Binding-site contacts:
Ligand atom O7 contacts residue SER276 of chain 1.A at 4.2 Å.
Ligand atom O5 contacts residue ASN236 of chain 1.A at 2.4 Å (h-bond).
Ligand atom C3 contacts residue THR238 of chain 1.A at 4.2 Å.
Ligand atom C8 contacts residue SER276 of chain 1.A at 3.5 Å.
Ligand atom C8 contacts residue ASN236 of chain 1.A at 3.2 Å.
Ligand atom C8 contacts residue GLY237 of chain 1.A at 4.4 Å.
Ligand atom O7 contacts residue ASN236 of chain 1.A at 3.4 Å (h-bond).
Ligand atom N2 contacts residue THR238 of chain 1.A at 3.8 Å.
Ligand atom C8 contacts residue TRP98 of chain 1.A at 3.7 Å (hydrophobic).
Ligand atom C2 contacts residue ASN236 of chain 1.A at 2.5 Å.
Ligand atom C1 contacts residue ASN236 of chain 1.A at 1.5 Å.
Ligand atom C5 contacts residue ASN236 of chain 1.A at 3.7 Å.
Ligand atom C7 contacts residue THR238 of chain 1.A at 4.2 Å.
Ligand atom N2 contacts residue ASN236 of chain 1.A at 2.9 Å (h-bond).
Ligand atom C4 contacts residue ASN236 of chain 1.A at 4.3 Å.
Ligand atom C1 contacts residue THR238 of chain 1.A at 3.9 Å.
Ligand atom C2 contacts residue THR238 of chain 1.A at 4.2 Å.
Ligand atom O7 contacts residue THR238 of chain 1.A at 4.3 Å.
Ligand atom C8 contacts residue THR238 of chain 1.A at 3.5 Å.
Ligand atom C7 contacts residue SER276 of chain 1.A at 4.3 Å.
Ligand atom C7 contacts residue ASN236 of chain 1.A at 3.3 Å.
Ligand atom C3 contacts residue ASN236 of chain 1.A at 3.8 Å.

Sequence of chain 1.A:
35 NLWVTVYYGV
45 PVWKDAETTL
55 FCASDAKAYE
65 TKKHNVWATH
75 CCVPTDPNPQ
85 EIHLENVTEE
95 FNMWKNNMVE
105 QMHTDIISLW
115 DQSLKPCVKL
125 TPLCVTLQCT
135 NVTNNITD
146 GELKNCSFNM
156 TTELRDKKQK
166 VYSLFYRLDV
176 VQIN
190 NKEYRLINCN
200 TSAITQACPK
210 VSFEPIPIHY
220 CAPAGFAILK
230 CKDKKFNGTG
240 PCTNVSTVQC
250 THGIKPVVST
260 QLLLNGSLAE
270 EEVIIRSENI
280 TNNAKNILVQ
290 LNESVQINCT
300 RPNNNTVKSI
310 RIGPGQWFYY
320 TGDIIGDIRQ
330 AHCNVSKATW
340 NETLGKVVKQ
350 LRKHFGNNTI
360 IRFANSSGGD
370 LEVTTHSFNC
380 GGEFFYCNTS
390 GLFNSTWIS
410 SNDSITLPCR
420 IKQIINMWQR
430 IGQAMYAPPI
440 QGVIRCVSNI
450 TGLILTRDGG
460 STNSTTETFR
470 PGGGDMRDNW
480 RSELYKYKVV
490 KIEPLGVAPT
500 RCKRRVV

The small molecule below binds the protein below.
Small molecule (SMILES): CC(=O)N[C@H]1[C@H](O[C@H]2[C@H](O)[C@@H](NC(C)=O)CO[C@@H]2CO)O[C@H](CO)[C@@H](O)[C@@H]1O